A small-molecule ligand and the protein it binds are described below.
Small molecule (SMILES): CC(=O)N[C@@H]1[C@@H](O)[C@H](O)[C@@H](CO)O[C@H]1O

Sequence of chain 1.C:
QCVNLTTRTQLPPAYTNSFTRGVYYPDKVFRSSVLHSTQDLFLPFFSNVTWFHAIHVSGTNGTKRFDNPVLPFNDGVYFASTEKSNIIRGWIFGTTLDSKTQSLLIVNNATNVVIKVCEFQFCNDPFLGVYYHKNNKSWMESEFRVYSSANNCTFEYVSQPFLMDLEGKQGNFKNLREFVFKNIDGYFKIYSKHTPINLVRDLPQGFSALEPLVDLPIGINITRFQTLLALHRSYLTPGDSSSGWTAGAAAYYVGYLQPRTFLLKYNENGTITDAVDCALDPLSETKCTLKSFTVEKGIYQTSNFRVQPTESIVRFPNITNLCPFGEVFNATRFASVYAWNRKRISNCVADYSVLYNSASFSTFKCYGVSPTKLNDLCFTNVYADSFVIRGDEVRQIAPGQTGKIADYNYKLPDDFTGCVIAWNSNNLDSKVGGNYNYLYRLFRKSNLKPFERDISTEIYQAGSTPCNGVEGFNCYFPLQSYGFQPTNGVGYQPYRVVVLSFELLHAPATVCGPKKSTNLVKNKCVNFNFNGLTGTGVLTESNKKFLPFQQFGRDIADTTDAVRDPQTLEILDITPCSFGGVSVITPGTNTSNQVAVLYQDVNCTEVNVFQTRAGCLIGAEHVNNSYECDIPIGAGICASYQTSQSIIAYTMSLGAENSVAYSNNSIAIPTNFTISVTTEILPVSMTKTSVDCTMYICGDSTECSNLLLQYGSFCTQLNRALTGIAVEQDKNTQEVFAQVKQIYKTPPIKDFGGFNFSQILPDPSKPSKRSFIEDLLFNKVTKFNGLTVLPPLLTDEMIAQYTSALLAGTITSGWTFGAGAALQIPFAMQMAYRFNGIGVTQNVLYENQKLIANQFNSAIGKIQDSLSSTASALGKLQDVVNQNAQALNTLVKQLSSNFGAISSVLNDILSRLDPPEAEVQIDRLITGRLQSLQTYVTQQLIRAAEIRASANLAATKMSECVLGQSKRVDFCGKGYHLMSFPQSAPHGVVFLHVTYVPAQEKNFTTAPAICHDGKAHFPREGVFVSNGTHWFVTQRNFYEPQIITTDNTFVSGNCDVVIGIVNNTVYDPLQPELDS

Binding-site contacts:
Ligand atom C8 contacts residue ASN149 of chain 1.C at 3.9 Å.
Ligand atom C8 contacts residue MET153 of chain 1.C at 4.3 Å (hydrophobic).
Ligand atom O7 contacts residue ASN149 of chain 1.C at 3.0 Å (h-bond).
Ligand atom C5 contacts residue ASN149 of chain 1.C at 3.7 Å.
Ligand atom O5 contacts residue ASN149 of chain 1.C at 2.4 Å (h-bond).
Ligand atom O7 contacts residue HIS146 of chain 1.C at 4.4 Å.
Ligand atom O6 contacts residue ASN148 of chain 1.C at 3.7 Å.
Ligand atom O5 contacts residue ASN148 of chain 1.C at 4.0 Å.
Ligand atom C3 contacts residue ASN149 of chain 1.C at 3.8 Å.
Ligand atom N2 contacts residue ASN149 of chain 1.C at 2.9 Å (h-bond).
Ligand atom C1 contacts residue ASN148 of chain 1.C at 4.5 Å.
Ligand atom C2 contacts residue ASN149 of chain 1.C at 2.5 Å.
Ligand atom C7 contacts residue ASN149 of chain 1.C at 3.1 Å.
Ligand atom C1 contacts residue ASN149 of chain 1.C at 1.4 Å.
Ligand atom C4 contacts residue ASN149 of chain 1.C at 4.2 Å.